Binding-site contacts:
Ligand atom C1 contacts residue ASN280 of chain 1.E at 1.4 Å.
Ligand atom O5 contacts residue ASN280 of chain 1.E at 2.4 Å (h-bond).
Ligand atom C5 contacts residue ASN280 of chain 1.E at 3.7 Å.
Ligand atom C8 contacts residue GLY296 of chain 1.E at 4.4 Å.
Ligand atom C3 contacts residue ASN280 of chain 1.E at 3.8 Å.
Ligand atom O7 contacts residue ASN280 of chain 1.E at 4.4 Å.
Ligand atom C2 contacts residue ASN280 of chain 1.E at 2.5 Å.
Ligand atom C4 contacts residue ASN280 of chain 1.E at 4.2 Å.
Ligand atom C8 contacts residue ARG324 of chain 1.E at 4.2 Å.
Ligand atom N2 contacts residue ASN280 of chain 1.E at 2.9 Å (h-bond).
Ligand atom C7 contacts residue ASN280 of chain 1.E at 3.9 Å.

A protein and the small-molecule ligand that binds it are described below.
Small molecule (SMILES): CC(=O)N[C@H]1[C@H](O[C@H]2[C@H](O)[C@@H](NC(C)=O)CO[C@@H]2CO)O[C@H](CO)[C@@H](O)[C@@H]1O

Sequence of chain 1.E:
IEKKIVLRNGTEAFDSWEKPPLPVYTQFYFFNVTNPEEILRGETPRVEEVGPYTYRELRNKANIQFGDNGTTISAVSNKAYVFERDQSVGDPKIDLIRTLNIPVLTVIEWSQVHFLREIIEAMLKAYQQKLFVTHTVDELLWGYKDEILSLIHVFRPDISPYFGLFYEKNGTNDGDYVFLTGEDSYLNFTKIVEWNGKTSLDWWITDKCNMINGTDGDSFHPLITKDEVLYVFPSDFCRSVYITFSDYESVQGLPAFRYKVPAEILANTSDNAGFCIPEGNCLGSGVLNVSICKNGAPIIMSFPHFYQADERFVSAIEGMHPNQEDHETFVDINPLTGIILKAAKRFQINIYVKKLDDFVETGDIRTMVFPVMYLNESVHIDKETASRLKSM